Sequence of chain 53.A:
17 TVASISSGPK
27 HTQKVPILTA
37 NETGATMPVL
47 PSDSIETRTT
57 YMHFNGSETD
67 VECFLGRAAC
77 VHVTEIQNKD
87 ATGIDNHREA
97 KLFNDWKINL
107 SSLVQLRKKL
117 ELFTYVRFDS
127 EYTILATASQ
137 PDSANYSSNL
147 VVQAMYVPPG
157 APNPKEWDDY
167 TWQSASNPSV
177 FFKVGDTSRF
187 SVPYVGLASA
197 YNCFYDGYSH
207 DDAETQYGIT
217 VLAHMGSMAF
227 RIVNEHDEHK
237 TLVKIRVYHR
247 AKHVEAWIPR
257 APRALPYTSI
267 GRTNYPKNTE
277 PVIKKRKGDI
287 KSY

This small molecule binds to this protein.
Small molecule (SMILES): Cc1cc(CCCCCOc2ccc(C3=NCCO3)cc2)on1

Sequence of chain 53.C:
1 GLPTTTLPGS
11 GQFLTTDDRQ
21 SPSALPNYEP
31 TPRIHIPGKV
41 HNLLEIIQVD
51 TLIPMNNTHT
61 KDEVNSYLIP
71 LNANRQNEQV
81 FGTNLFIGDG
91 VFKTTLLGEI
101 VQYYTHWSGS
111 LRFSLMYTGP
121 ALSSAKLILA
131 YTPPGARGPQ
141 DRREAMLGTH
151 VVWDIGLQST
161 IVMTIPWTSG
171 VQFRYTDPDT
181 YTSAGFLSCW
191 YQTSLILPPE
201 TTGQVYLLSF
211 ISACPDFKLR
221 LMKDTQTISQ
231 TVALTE

Binding-site contacts:
Ligand atom N3A contacts residue ALA24 of chain 53.C at 3.8 Å.
Ligand atom C1C contacts residue MET221 of chain 53.A at 4.0 Å (hydrophobic).
Ligand atom C5A contacts residue VAL176 of chain 53.A at 3.6 Å (hydrophobic).
Ligand atom C2C contacts residue TYR197 of chain 53.A at 3.7 Å (hydrophobic).
Ligand atom N2 contacts residue MET221 of chain 53.A at 3.4 Å (h-bond).
Ligand atom C5C contacts residue VAL191 of chain 53.A at 3.8 Å (hydrophobic).
Ligand atom C4C contacts residue VAL188 of chain 53.A at 3.7 Å (hydrophobic).
Ligand atom C4A contacts residue PRO174 of chain 53.A at 3.1 Å (hydrophobic).
Ligand atom C5B contacts residue TYR128 of chain 53.A at 4.0 Å (hydrophobic).
Ligand atom N3A contacts residue TYR152 of chain 53.A at 3.5 Å.
Ligand atom O1B contacts residue TYR128 of chain 53.A at 3.4 Å (h-bond).
Ligand atom C1B contacts residue VAL188 of chain 53.A at 3.8 Å (hydrophobic).
Ligand atom C4B contacts residue TYR152 of chain 53.A at 3.8 Å (hydrophobic).
Ligand atom N3A contacts residue PRO174 of chain 53.A at 3.7 Å.
Ligand atom C2A contacts residue TYR152 of chain 53.A at 3.6 Å (hydrophobic).
Ligand atom C6B contacts residue TYR128 of chain 53.A at 3.3 Å (hydrophobic).
Ligand atom C4B contacts residue PHE186 of chain 53.A at 3.6 Å (hydrophobic).
Ligand atom C5B contacts residue MET224 of chain 53.A at 3.8 Å (hydrophobic).
Ligand atom C3B contacts residue VAL188 of chain 53.A at 3.8 Å (hydrophobic).
Ligand atom C1C contacts residue TYR128 of chain 53.A at 3.9 Å (hydrophobic).
Ligand atom O1A contacts residue PHE186 of chain 53.A at 3.0 Å.
Ligand atom C5B contacts residue PHE186 of chain 53.A at 3.9 Å (hydrophobic).
Ligand atom O1B contacts residue ILE104 of chain 53.A at 3.9 Å.
Ligand atom O1 contacts residue MET221 of chain 53.A at 2.5 Å (h-bond).
Ligand atom C3B contacts residue TYR152 of chain 53.A at 3.7 Å (hydrophobic).
Ligand atom C5A contacts residue ALA150 of chain 53.A at 4.0 Å (hydrophobic).
Ligand atom C1C contacts residue LEU106 of chain 53.A at 4.0 Å (hydrophobic).
Ligand atom C6B contacts residue ILE104 of chain 53.A at 3.6 Å (hydrophobic).
Ligand atom C5A contacts residue PHE186 of chain 53.A at 3.5 Å (hydrophobic).
Ligand atom C4 contacts residue LEU106 of chain 53.A at 3.5 Å (hydrophobic).
Ligand atom C2C contacts residue MET221 of chain 53.A at 4.0 Å (hydrophobic).
Ligand atom C3C contacts residue TYR128 of chain 53.A at 3.4 Å (hydrophobic).
Ligand atom C5C contacts residue VAL188 of chain 53.A at 4.1 Å (hydrophobic).
Ligand atom C4C contacts residue VAL191 of chain 53.A at 3.0 Å (hydrophobic).
Ligand atom C5 contacts residue MET221 of chain 53.A at 3.6 Å (hydrophobic).
Ligand atom C1B contacts residue ILE104 of chain 53.A at 4.0 Å (hydrophobic).
Ligand atom C2A contacts residue PHE186 of chain 53.A at 3.3 Å (hydrophobic).
Ligand atom C2B contacts residue VAL188 of chain 53.A at 3.5 Å (hydrophobic).
Ligand atom C1B contacts residue TYR128 of chain 53.A at 3.6 Å (hydrophobic).
Ligand atom N3A contacts residue PHE186 of chain 53.A at 4.0 Å.